Binding-site contacts:
Ligand atom CA contacts residue ASP18 of chain 1.A at 3.4 Å.
Ligand atom OXT contacts residue SER105 of chain 1.A at 4.3 Å.
Ligand atom CA contacts residue ASP16 of chain 1.A at 4.1 Å.
Ligand atom CA contacts residue SER105 of chain 1.A at 3.4 Å.
Ligand atom CB contacts residue MG1 of chain 1.D at 4.0 Å.
Ligand atom O contacts residue ASP16 of chain 1.A at 3.2 Å (salt-bridge).
Ligand atom O contacts residue THR178 of chain 1.A at 4.4 Å.
Ligand atom N contacts residue GLY106 of chain 1.A at 3.8 Å.
Ligand atom OG contacts residue SER105 of chain 1.A at 3.0 Å (h-bond).
Ligand atom CB contacts residue VAL17 of chain 1.A at 4.3 Å (hydrophobic).
Ligand atom OG contacts residue ASP18 of chain 1.A at 3.0 Å (salt-bridge).
Ligand atom OG contacts residue ASP16 of chain 1.A at 2.5 Å (salt-bridge).
Ligand atom N contacts residue GLY107 of chain 1.A at 3.7 Å.
Ligand atom N contacts residue ASP18 of chain 1.A at 2.5 Å (salt-bridge).
Ligand atom CA contacts residue GLY106 of chain 1.A at 3.0 Å.
Ligand atom C contacts residue GLY106 of chain 1.A at 3.1 Å.
Ligand atom CB contacts residue GLY106 of chain 1.A at 4.1 Å.
Ligand atom CB contacts residue ASP16 of chain 1.A at 3.0 Å.
Ligand atom CA contacts residue GLY107 of chain 1.A at 3.8 Å.
Ligand atom OXT contacts residue PHE54 of chain 1.A at 4.1 Å.
Ligand atom OG contacts residue ILE104 of chain 1.A at 3.5 Å (h-bond).
Ligand atom OG contacts residue LYS154 of chain 1.A at 4.5 Å.
Ligand atom C contacts residue SER105 of chain 1.A at 4.2 Å.
Ligand atom O contacts residue GLY106 of chain 1.A at 3.9 Å.
Ligand atom OG contacts residue VAL17 of chain 1.A at 3.1 Å (h-bond).
Ligand atom C contacts residue LYS154 of chain 1.A at 3.6 Å.
Ligand atom OXT contacts residue LYS154 of chain 1.A at 4.1 Å.
Ligand atom C contacts residue ASP16 of chain 1.A at 4.1 Å.
Ligand atom OG contacts residue GLY106 of chain 1.A at 4.0 Å.
Ligand atom O contacts residue LYS154 of chain 1.A at 2.4 Å (salt-bridge).
Ligand atom OG contacts residue MG1 of chain 1.D at 4.5 Å.
Ligand atom O contacts residue MG1 of chain 1.D at 4.4 Å.
Ligand atom CB contacts residue ASP18 of chain 1.A at 3.2 Å.
Ligand atom CB contacts residue SER105 of chain 1.A at 3.5 Å.
Ligand atom N contacts residue SER105 of chain 1.A at 4.1 Å.
Ligand atom OXT contacts residue GLY106 of chain 1.A at 3.1 Å (h-bond).

This small molecule binds to this protein.
Small molecule (SMILES): N[C@@H](CO)C(=O)O

Sequence of chain 1.A:
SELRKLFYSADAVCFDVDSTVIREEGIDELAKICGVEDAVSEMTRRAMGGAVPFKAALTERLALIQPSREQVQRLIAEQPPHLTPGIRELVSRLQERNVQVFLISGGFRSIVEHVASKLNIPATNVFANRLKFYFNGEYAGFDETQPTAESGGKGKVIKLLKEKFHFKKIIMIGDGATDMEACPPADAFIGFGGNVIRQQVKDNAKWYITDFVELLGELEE